The protein below binds the small molecule below.
Small molecule (SMILES): CC(=O)N[C@@H]1[C@@H](O)[C@H](O)[C@@H](CO)O[C@H]1O

Binding-site contacts:
Ligand atom N2 contacts residue ASN271 of chain 1.K at 2.8 Å (h-bond).
Ligand atom O7 contacts residue ASN271 of chain 1.K at 3.3 Å (h-bond).
Ligand atom C1 contacts residue ASN271 of chain 1.K at 1.4 Å.
Ligand atom C6 contacts residue LEU292 of chain 1.K at 4.5 Å (hydrophobic).
Ligand atom C5 contacts residue ASN271 of chain 1.K at 3.7 Å.
Ligand atom C7 contacts residue ASN271 of chain 1.K at 3.2 Å.
Ligand atom C2 contacts residue ASN271 of chain 1.K at 2.3 Å.
Ligand atom C3 contacts residue ASN271 of chain 1.K at 3.6 Å.
Ligand atom O5 contacts residue LEU292 of chain 1.K at 3.6 Å.
Ligand atom C4 contacts residue ASN271 of chain 1.K at 4.1 Å.
Ligand atom C8 contacts residue VAL410 of chain 1.K at 3.7 Å (hydrophobic).
Ligand atom C8 contacts residue ASN271 of chain 1.K at 4.4 Å.
Ligand atom C7 contacts residue VAL410 of chain 1.K at 4.5 Å (hydrophobic).
Ligand atom O5 contacts residue ASN271 of chain 1.K at 2.4 Å (h-bond).

Sequence of chain 1.K:
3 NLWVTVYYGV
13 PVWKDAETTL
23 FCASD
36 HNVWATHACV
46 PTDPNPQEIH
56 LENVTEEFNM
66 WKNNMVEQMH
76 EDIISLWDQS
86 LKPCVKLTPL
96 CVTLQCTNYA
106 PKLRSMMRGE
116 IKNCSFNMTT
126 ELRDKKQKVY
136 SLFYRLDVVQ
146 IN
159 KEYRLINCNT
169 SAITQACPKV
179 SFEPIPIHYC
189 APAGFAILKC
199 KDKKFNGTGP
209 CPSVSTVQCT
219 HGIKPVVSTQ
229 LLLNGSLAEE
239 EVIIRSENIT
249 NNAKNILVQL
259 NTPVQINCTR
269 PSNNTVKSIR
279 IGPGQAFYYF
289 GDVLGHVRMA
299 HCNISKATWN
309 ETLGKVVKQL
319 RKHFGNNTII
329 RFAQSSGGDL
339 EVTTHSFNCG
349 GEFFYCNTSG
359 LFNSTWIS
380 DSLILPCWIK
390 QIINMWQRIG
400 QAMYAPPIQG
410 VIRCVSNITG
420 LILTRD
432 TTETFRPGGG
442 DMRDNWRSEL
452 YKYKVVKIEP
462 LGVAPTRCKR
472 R